Sequence of chain 1.C:
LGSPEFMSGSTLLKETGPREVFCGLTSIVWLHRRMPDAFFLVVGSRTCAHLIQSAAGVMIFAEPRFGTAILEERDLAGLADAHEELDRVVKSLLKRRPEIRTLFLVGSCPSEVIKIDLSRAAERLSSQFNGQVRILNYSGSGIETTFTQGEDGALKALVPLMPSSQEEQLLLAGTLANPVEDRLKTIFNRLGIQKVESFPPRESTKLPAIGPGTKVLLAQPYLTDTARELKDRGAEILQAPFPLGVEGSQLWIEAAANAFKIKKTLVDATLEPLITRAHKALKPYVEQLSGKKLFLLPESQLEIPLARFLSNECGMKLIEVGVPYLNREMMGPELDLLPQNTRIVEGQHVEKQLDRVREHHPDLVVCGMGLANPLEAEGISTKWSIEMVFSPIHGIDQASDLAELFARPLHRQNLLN

Sequence of chain 2.D:
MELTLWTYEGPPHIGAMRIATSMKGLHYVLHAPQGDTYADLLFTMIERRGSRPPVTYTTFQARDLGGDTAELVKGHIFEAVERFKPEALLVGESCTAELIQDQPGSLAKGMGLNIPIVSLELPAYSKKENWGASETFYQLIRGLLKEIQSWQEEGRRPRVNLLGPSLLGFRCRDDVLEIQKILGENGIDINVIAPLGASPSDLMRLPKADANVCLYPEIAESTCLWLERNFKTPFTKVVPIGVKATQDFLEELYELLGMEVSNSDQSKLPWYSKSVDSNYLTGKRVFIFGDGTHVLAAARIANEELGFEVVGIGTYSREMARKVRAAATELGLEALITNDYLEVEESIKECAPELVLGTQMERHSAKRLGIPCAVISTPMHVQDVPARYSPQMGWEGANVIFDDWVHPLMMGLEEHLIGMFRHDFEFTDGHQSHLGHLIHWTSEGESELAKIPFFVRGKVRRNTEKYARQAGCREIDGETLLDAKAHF

Sequence of chain 1.D:
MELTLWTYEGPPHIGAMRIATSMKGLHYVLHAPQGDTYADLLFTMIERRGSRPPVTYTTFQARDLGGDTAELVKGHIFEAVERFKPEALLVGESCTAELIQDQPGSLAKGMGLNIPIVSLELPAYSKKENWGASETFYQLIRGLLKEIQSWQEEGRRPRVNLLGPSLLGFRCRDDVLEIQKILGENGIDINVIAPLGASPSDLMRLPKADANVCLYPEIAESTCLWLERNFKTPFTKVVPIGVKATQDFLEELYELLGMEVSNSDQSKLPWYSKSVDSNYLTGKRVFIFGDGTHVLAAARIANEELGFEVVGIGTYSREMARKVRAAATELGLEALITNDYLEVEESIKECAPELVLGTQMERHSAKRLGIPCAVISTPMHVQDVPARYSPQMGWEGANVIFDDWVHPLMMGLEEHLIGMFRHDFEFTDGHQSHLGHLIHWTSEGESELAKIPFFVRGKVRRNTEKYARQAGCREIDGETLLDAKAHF

Binding-site contacts:
Ligand atom C3A contacts residue MET45 of chain 1.D at 3.6 Å (hydrophobic).
Ligand atom CAD contacts residue LEU426 of chain 2.D at 3.3 Å (hydrophobic).
Ligand atom C4B contacts residue LEU41 of chain 1.D at 3.5 Å (hydrophobic).
Ligand atom CBB contacts residue TYR38 of chain 1.D at 3.5 Å (hydrophobic).
Ligand atom CAD contacts residue TRP386 of chain 1.C at 3.6 Å (hydrophobic).
Ligand atom CHC contacts residue ALA57 of chain 1.C at 3.5 Å (hydrophobic).
Ligand atom CMC contacts residue THR28 of chain 1.C at 3.5 Å.
Ligand atom C3B contacts residue SER56 of chain 1.C at 3.5 Å.
Ligand atom CGA contacts residue GLY425 of chain 2.D at 3.6 Å.
Ligand atom C2A contacts residue MET45 of chain 1.D at 3.5 Å (hydrophobic).
Ligand atom CMD contacts residue TRP386 of chain 1.C at 3.5 Å (hydrophobic).
Ligand atom CAD contacts residue GLY425 of chain 2.D at 3.5 Å.
Ligand atom O2A contacts residue MET424 of chain 2.D at 3.7 Å.
Ligand atom O1A contacts residue LEU426 of chain 2.D at 3.6 Å.
Ligand atom CBB contacts residue SER56 of chain 1.C at 3.4 Å.
Ligand atom CBB contacts residue LEU53 of chain 1.C at 3.3 Å (hydrophobic).
Ligand atom C2B contacts residue SER56 of chain 1.C at 3.4 Å.
Ligand atom CAC contacts residue ILE388 of chain 1.C at 3.7 Å (hydrophobic).
Ligand atom O1D contacts residue ASP290 of chain 2.D at 3.5 Å.
Ligand atom OAD contacts residue GLY425 of chain 2.D at 3.1 Å.
Ligand atom CMB contacts residue LEU41 of chain 1.D at 3.3 Å (hydrophobic).
Ligand atom C2B contacts residue LEU41 of chain 1.D at 3.6 Å (hydrophobic).
Ligand atom C1B contacts residue SER56 of chain 1.C at 3.6 Å.
Ligand atom CBC contacts residue THR28 of chain 1.C at 3.2 Å.
Ligand atom CMB contacts residue LEU42 of chain 1.D at 3.7 Å (hydrophobic).
Ligand atom O2A contacts residue GLY425 of chain 2.D at 2.6 Å (h-bond).
Ligand atom C1C contacts residue ALA57 of chain 1.C at 3.6 Å (hydrophobic).
Ligand atom C2D contacts residue LEU426 of chain 2.D at 3.6 Å (hydrophobic).
Ligand atom OAD contacts residue LEU426 of chain 2.D at 3.3 Å (h-bond).
Ligand atom C3B contacts residue LEU41 of chain 1.D at 3.6 Å (hydrophobic).
Ligand atom CMC contacts residue PHE24 of chain 1.C at 3.4 Å (hydrophobic).
Ligand atom OAD contacts residue HIS429 of chain 2.D at 3.0 Å (h-bond).
Ligand atom CAC contacts residue PHE392 of chain 1.C at 3.6 Å (hydrophobic).
Ligand atom CMA contacts residue MET45 of chain 1.D at 3.5 Å (hydrophobic).
Ligand atom C2D contacts residue TRP386 of chain 1.C at 3.6 Å (hydrophobic).
Ligand atom CBC contacts residue VAL31 of chain 1.C at 3.6 Å (hydrophobic).
Ligand atom OAD contacts residue TRP386 of chain 1.C at 3.2 Å.
Ligand atom CAA contacts residue ASP290 of chain 2.D at 3.4 Å.
Ligand atom CMD contacts residue LEU426 of chain 2.D at 3.7 Å (hydrophobic).
Ligand atom C2O contacts residue VAL289 of chain 2.D at 3.6 Å (hydrophobic).

A protein and the small-molecule ligand that binds it are described below.
Small molecule (SMILES): C=Cc1c(C)c2n3c1C=C1C(C)=C(CC)C4=[N+]1[Mg]31n3c(c(C)c5c3=C(C3=[N+]1C(=C2)C(C)=C3CCC(=O)O)[C@@H](C(=O)OC)C5=O)=C4